Sequence of chain 1.A:
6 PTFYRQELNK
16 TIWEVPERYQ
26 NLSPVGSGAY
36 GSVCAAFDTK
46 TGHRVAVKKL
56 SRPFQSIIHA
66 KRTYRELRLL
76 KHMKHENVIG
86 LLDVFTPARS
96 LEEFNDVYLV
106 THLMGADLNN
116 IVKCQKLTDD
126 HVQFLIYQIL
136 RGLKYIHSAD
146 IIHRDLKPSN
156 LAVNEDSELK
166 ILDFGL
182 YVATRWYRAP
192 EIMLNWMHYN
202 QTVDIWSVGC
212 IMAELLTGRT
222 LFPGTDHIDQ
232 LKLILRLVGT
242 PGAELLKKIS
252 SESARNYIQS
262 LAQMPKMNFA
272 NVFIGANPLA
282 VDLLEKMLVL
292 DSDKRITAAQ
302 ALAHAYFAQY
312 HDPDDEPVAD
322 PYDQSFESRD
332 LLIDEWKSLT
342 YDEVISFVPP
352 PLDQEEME

Binding-site contacts:
Ligand atom CD2 contacts residue VAL38 of chain 1.A at 3.8 Å (hydrophobic).
Ligand atom CB1 contacts residue THR106 of chain 1.A at 3.8 Å.
Ligand atom NC3 contacts residue VAL38 of chain 1.A at 3.8 Å.
Ligand atom NC7 contacts residue MET109 of chain 1.A at 2.7 Å (h-bond).
Ligand atom CD4 contacts residue VAL38 of chain 1.A at 3.6 Å (hydrophobic).
Ligand atom FB7 contacts residue THR106 of chain 1.A at 3.8 Å.
Ligand atom CD4 contacts residue LEU167 of chain 1.A at 3.9 Å (hydrophobic).
Ligand atom CC6 contacts residue ALA51 of chain 1.A at 3.5 Å (hydrophobic).
Ligand atom CC6 contacts residue THR106 of chain 1.A at 3.7 Å.
Ligand atom CA1 contacts residue VAL30 of chain 1.A at 3.6 Å (hydrophobic).
Ligand atom CC6 contacts residue HIS107 of chain 1.A at 3.5 Å.
Ligand atom ND1 contacts residue LEU167 of chain 1.A at 3.6 Å.
Ligand atom CB2 contacts residue ALA51 of chain 1.A at 3.5 Å (hydrophobic).
Ligand atom CC4 contacts residue ALA51 of chain 1.A at 3.7 Å (hydrophobic).
Ligand atom NC7 contacts residue LEU108 of chain 1.A at 3.5 Å.
Ligand atom CC6 contacts residue MET109 of chain 1.A at 3.7 Å (hydrophobic).
Ligand atom CB2 contacts residue LEU104 of chain 1.A at 3.7 Å (hydrophobic).
Ligand atom NC5 contacts residue MET109 of chain 1.A at 3.0 Å (h-bond).
Ligand atom CD5 contacts residue VAL38 of chain 1.A at 3.9 Å (hydrophobic).
Ligand atom CD2 contacts residue LEU167 of chain 1.A at 3.4 Å (hydrophobic).
Ligand atom FB7 contacts residue LEU86 of chain 1.A at 3.7 Å.
Ligand atom ND3 contacts residue LEU167 of chain 1.A at 3.6 Å.
Ligand atom FB7 contacts residue VAL105 of chain 1.A at 3.5 Å.
Ligand atom CC1 contacts residue THR106 of chain 1.A at 3.7 Å.
Ligand atom CB1 contacts residue LYS53 of chain 1.A at 3.9 Å.
Ligand atom FB7 contacts residue LEU104 of chain 1.A at 3.2 Å.
Ligand atom CB2 contacts residue LYS53 of chain 1.A at 3.8 Å.
Ligand atom ND3 contacts residue GLY33 of chain 1.A at 3.9 Å.
Ligand atom CB3 contacts residue THR106 of chain 1.A at 3.7 Å.
Ligand atom CD2 contacts residue GLY33 of chain 1.A at 3.5 Å.
Ligand atom CA2 contacts residue SER32 of chain 1.A at 3.9 Å.
Ligand atom CC4 contacts residue MET109 of chain 1.A at 3.3 Å (hydrophobic).
Ligand atom NC5 contacts residue ALA51 of chain 1.A at 3.4 Å.
Ligand atom NC7 contacts residue VAL30 of chain 1.A at 3.8 Å.
Ligand atom CC1 contacts residue ALA51 of chain 1.A at 3.9 Å (hydrophobic).
Ligand atom NC5 contacts residue LEU108 of chain 1.A at 3.9 Å.
Ligand atom CA1 contacts residue SER32 of chain 1.A at 3.8 Å.
Ligand atom CB2 contacts residue THR106 of chain 1.A at 3.4 Å.
Ligand atom ND3 contacts residue VAL38 of chain 1.A at 3.6 Å.
Ligand atom CA2 contacts residue VAL30 of chain 1.A at 3.4 Å (hydrophobic).

This protein binds this small molecule.
Small molecule (SMILES): Nc1nccc(-c2c(-c3ccc(F)cc3)ncn2C2CCNCC2)n1